Binding-site contacts:
Ligand atom N2 contacts residue ASN17 of chain 1.D at 2.9 Å (h-bond).
Ligand atom C6 contacts residue ASN137 of chain 1.D at 4.0 Å.
Ligand atom O7 contacts residue ASN17 of chain 1.D at 3.1 Å (h-bond).
Ligand atom C8 contacts residue ASN17 of chain 1.D at 4.4 Å.
Ligand atom C7 contacts residue ASN17 of chain 1.D at 3.2 Å.
Ligand atom C4 contacts residue ASN17 of chain 1.D at 4.2 Å.
Ligand atom C5 contacts residue ASN17 of chain 1.D at 3.7 Å.
Ligand atom C1 contacts residue ASN17 of chain 1.D at 1.4 Å.
Ligand atom O6 contacts residue ASN137 of chain 1.D at 4.2 Å.
Ligand atom C2 contacts residue ASN17 of chain 1.D at 2.5 Å.
Ligand atom O5 contacts residue ASN137 of chain 1.D at 4.3 Å.
Ligand atom C3 contacts residue ASN17 of chain 1.D at 3.8 Å.
Ligand atom O5 contacts residue ASN17 of chain 1.D at 2.4 Å (h-bond).

Sequence of chain 1.D:
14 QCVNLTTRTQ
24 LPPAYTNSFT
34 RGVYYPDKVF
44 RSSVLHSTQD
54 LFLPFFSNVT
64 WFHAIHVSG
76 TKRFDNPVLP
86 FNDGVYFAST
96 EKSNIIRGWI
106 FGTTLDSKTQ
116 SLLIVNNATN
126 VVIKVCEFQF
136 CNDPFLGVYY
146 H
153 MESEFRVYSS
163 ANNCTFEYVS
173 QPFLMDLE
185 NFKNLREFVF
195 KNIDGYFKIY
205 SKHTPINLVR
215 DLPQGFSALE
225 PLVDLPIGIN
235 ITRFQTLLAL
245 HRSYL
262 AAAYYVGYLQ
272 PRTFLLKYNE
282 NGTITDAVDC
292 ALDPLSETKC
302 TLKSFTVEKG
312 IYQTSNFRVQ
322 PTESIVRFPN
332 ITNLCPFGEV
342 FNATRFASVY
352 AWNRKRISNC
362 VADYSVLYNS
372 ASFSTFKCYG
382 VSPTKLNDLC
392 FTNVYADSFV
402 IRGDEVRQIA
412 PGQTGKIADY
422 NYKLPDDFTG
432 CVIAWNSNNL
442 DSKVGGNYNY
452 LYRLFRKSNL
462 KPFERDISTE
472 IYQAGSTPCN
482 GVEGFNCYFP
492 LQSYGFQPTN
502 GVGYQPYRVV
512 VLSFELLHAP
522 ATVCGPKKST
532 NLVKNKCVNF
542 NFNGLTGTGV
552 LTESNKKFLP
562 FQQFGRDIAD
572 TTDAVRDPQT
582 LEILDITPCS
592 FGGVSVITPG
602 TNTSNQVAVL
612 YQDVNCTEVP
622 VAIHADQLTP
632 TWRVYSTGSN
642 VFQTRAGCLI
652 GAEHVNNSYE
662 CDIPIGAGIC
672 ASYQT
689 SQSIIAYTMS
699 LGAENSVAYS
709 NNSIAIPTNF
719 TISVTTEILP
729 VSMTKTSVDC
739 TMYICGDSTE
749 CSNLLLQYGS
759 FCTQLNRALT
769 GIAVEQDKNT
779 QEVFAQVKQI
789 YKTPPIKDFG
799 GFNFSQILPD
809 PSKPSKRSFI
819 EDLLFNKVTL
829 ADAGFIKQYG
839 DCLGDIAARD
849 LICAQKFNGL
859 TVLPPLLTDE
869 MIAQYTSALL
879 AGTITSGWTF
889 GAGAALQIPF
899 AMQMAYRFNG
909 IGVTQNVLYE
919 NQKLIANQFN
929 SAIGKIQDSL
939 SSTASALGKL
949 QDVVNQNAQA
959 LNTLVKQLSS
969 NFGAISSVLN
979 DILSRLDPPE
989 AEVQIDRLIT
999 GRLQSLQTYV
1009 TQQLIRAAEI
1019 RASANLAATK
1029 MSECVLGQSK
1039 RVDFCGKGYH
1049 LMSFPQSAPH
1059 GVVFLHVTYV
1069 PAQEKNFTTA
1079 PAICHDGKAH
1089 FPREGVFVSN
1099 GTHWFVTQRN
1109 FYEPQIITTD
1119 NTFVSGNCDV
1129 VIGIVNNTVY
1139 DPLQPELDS

A protein and the small-molecule ligand that binds it are described below.
Small molecule (SMILES): CC(=O)N[C@@H]1[C@@H](O)[C@H](O)[C@@H](CO)O[C@H]1O